Sequence of chain 1.I:
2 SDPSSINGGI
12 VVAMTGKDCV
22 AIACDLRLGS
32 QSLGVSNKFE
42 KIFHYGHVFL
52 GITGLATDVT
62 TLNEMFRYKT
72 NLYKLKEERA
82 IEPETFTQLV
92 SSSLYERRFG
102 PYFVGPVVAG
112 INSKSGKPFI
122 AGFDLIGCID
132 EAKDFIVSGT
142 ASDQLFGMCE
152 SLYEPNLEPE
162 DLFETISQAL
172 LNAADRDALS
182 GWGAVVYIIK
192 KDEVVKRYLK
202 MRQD

Sequence of chain 1.Z:
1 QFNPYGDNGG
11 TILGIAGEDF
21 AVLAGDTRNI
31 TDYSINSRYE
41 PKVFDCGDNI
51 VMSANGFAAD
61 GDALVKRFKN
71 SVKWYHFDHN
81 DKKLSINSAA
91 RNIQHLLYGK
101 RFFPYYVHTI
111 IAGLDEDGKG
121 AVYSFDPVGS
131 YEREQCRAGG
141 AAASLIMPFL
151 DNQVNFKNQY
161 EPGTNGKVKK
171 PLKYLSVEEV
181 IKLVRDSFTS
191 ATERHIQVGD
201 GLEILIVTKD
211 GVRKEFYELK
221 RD

A small-molecule ligand and the protein it binds are described below.
Small molecule (SMILES): CC(C)C[C@H](NC(=O)[C@H](Cc1ccccc1)N=[N+]=[N-])C(=O)N[C@@H](C)C(=O)N[C@H](CCS(C)(=O)=O)Cc1ccc(CN)cc1

Binding-site contacts:
Ligand atom C20 contacts residue ALA49 of chain 1.H at 3.7 Å (hydrophobic).
Ligand atom N22 contacts residue ASP53 of chain 1.H at 2.8 Å (salt-bridge).
Ligand atom C43 contacts residue GLU22 of chain 1.H at 3.8 Å.
Ligand atom C56 contacts residue LEU126 of chain 1.I at 3.5 Å (hydrophobic).
Ligand atom N14 contacts residue GLY47 of chain 1.H at 3.2 Å (h-bond).
Ligand atom N14 contacts residue THR1 of chain 1.H at 3.7 Å.
Ligand atom C26 contacts residue GLY47 of chain 1.H at 3.5 Å.
Ligand atom C15 contacts residue THR1 of chain 1.H at 2.4 Å.
Ligand atom C10 contacts residue ALA49 of chain 1.H at 3.7 Å (hydrophobic).
Ligand atom C16 contacts residue LYS33 of chain 1.H at 3.9 Å.
Ligand atom O30 contacts residue GLY128 of chain 1.H at 3.4 Å.
Ligand atom C60 contacts residue THR48 of chain 1.H at 3.8 Å.
Ligand atom O30 contacts residue SER129 of chain 1.H at 2.9 Å (h-bond).
Ligand atom C21 contacts residue ASP53 of chain 1.H at 3.5 Å.
Ligand atom C57 contacts residue LEU126 of chain 1.I at 3.5 Å (hydrophobic).
Ligand atom C7 contacts residue ASP125 of chain 1.I at 3.6 Å.
Ligand atom C10 contacts residue THR21 of chain 1.H at 3.8 Å.
Ligand atom S27 contacts residue THR1 of chain 1.H at 3.6 Å.
Ligand atom C12 contacts residue GLY47 of chain 1.H at 3.7 Å.
Ligand atom C9 contacts residue THR21 of chain 1.H at 3.6 Å.
Ligand atom C6 contacts residue ASP125 of chain 1.I at 3.5 Å.
Ligand atom C18 contacts residue GLY45 of chain 1.H at 3.6 Å.
Ligand atom C23 contacts residue CYS31 of chain 1.H at 3.7 Å (hydrophobic).
Ligand atom C16 contacts residue GLY45 of chain 1.H at 3.8 Å.
Ligand atom C18 contacts residue LYS33 of chain 1.H at 3.8 Å.
Ligand atom N22 contacts residue SER32 of chain 1.H at 3.5 Å (h-bond).
Ligand atom C26 contacts residue THR1 of chain 1.H at 2.6 Å.
Ligand atom C43 contacts residue ALA27 of chain 1.H at 3.8 Å (hydrophobic).
Ligand atom O31 contacts residue THR21 of chain 1.H at 3.1 Å (h-bond).
Ligand atom C28 contacts residue SER129 of chain 1.H at 3.7 Å.
Ligand atom C42 contacts residue CYS129 of chain 1.I at 3.8 Å (hydrophobic).
Ligand atom C28 contacts residue THR1 of chain 1.H at 3.6 Å.
Ligand atom C25 contacts residue THR1 of chain 1.H at 1.4 Å.
Ligand atom O39 contacts residue ALA49 of chain 1.H at 3.2 Å (h-bond).
Ligand atom N8 contacts residue ASP125 of chain 1.I at 2.9 Å (salt-bridge).
Ligand atom C16 contacts residue THR1 of chain 1.H at 2.8 Å.
Ligand atom O30 contacts residue THR1 of chain 1.H at 3.2 Å.
Ligand atom C24 contacts residue ALA49 of chain 1.H at 3.8 Å (hydrophobic).
Ligand atom C23 contacts residue ALA49 of chain 1.H at 3.6 Å (hydrophobic).
Ligand atom N11 contacts residue THR21 of chain 1.H at 2.9 Å (h-bond).

Sequence of chain 1.H:
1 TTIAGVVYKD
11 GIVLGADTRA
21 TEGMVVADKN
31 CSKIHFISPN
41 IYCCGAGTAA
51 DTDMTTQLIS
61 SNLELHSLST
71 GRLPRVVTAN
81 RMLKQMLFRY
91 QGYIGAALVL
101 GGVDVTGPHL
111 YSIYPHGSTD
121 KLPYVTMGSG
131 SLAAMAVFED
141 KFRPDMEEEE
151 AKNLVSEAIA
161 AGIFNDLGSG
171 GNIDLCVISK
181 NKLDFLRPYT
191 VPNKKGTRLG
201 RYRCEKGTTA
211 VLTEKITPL